A protein and the small-molecule ligand that binds it are described below.
Small molecule (SMILES): CC(=O)N[C@@H]1[C@@H](O)[C@H](O)[C@@H](CO)O[C@H]1O

Sequence of chain 1.E:
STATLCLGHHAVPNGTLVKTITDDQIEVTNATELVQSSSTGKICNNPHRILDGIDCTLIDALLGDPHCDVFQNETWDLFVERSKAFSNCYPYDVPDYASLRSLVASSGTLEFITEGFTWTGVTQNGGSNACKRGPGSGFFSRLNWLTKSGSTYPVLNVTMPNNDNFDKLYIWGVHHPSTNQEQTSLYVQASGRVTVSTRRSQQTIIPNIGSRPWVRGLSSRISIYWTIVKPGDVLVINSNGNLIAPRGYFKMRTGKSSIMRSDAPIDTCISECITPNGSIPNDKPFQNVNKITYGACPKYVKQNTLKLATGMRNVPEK

Binding-site contacts:
Ligand atom N2 contacts residue ASN38 of chain 1.E at 2.8 Å (h-bond).
Ligand atom C8 contacts residue ASN38 of chain 1.E at 4.4 Å.
Ligand atom C5 contacts residue ASN38 of chain 1.E at 3.7 Å.
Ligand atom C1 contacts residue ASN38 of chain 1.E at 1.4 Å.
Ligand atom C3 contacts residue ASN38 of chain 1.E at 3.8 Å.
Ligand atom C2 contacts residue ASN38 of chain 1.E at 2.5 Å.
Ligand atom O7 contacts residue ASN38 of chain 1.E at 3.6 Å (h-bond).
Ligand atom O6 contacts residue ASN38 of chain 1.E at 4.0 Å.
Ligand atom C4 contacts residue ASN38 of chain 1.E at 4.3 Å.
Ligand atom C7 contacts residue ASN38 of chain 1.E at 3.4 Å.
Ligand atom O5 contacts residue ASN38 of chain 1.E at 2.5 Å (h-bond).